This small molecule binds to this protein.
Small molecule (SMILES): O=C(N[C@@H](C(=O)O)c1ccccc1)c1cccc2c1-c1ccccc1C2=O

Sequence of chain 1.A:
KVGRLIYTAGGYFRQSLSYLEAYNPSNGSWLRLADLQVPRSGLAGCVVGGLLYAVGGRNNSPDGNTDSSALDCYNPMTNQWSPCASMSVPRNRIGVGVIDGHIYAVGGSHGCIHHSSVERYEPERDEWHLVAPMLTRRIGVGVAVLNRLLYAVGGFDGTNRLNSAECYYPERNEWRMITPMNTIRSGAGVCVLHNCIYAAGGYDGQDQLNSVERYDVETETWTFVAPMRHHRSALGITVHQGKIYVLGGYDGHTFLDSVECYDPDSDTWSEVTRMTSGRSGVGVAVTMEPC

Binding-site contacts:
Ligand atom C9 contacts residue GLY189 of chain 1.A at 3.5 Å.
Ligand atom C21 contacts residue PHE257 of chain 1.A at 3.6 Å (hydrophobic).
Ligand atom C11 contacts residue DMS1 of chain 1.K at 4.0 Å.
Ligand atom C3 contacts residue TYR252 of chain 1.A at 3.7 Å (hydrophobic).
Ligand atom C18 contacts residue SER235 of chain 1.A at 3.8 Å.
Ligand atom O3 contacts residue ARG163 of chain 1.A at 3.1 Å (salt-bridge).
Ligand atom C1 contacts residue TYR252 of chain 1.A at 3.4 Å (hydrophobic).
Ligand atom O1 contacts residue TYR252 of chain 1.A at 3.5 Å.
Ligand atom C11 contacts residue ARG95 of chain 1.A at 3.2 Å.
Ligand atom C2 contacts residue TYR252 of chain 1.A at 3.4 Å (hydrophobic).
Ligand atom O2 contacts residue TYR205 of chain 1.A at 4.0 Å.
Ligand atom C22 contacts residue TYR252 of chain 1.A at 3.5 Å (hydrophobic).
Ligand atom C20 contacts residue PHE257 of chain 1.A at 3.7 Å (hydrophobic).
Ligand atom C13 contacts residue TYR205 of chain 1.A at 3.5 Å (hydrophobic).
Ligand atom C20 contacts residue SER282 of chain 1.A at 3.6 Å.
Ligand atom O2 contacts residue ARG163 of chain 1.A at 3.0 Å (salt-bridge).
Ligand atom C14 contacts residue TYR205 of chain 1.A at 3.8 Å (hydrophobic).
Ligand atom C6 contacts residue TYR205 of chain 1.A at 3.8 Å (hydrophobic).
Ligand atom C10 contacts residue DMS1 of chain 1.K at 3.9 Å.
Ligand atom C5 contacts residue GLN210 of chain 1.A at 3.8 Å.
Ligand atom C21 contacts residue TYR252 of chain 1.A at 3.8 Å (hydrophobic).
Ligand atom C19 contacts residue TYR252 of chain 1.A at 3.9 Å (hydrophobic).
Ligand atom O4 contacts residue TYR205 of chain 1.A at 3.5 Å.
Ligand atom C8 contacts residue SER188 of chain 1.A at 3.8 Å.
Ligand atom C17 contacts residue TYR252 of chain 1.A at 3.5 Å (hydrophobic).
Ligand atom O4 contacts residue GLN210 of chain 1.A at 3.3 Å (h-bond).
Ligand atom C14 contacts residue GLN210 of chain 1.A at 3.5 Å.
Ligand atom C13 contacts residue ARG163 of chain 1.A at 3.7 Å.
Ligand atom C12 contacts residue ARG95 of chain 1.A at 3.5 Å.
Ligand atom O3 contacts residue TYR205 of chain 1.A at 3.5 Å.
Ligand atom C10 contacts residue ARG95 of chain 1.A at 3.4 Å.
Ligand atom C5 contacts residue TYR205 of chain 1.A at 3.9 Å (hydrophobic).
Ligand atom C20 contacts residue TYR252 of chain 1.A at 3.9 Å (hydrophobic).
Ligand atom O3 contacts residue SER188 of chain 1.A at 3.1 Å (h-bond).
Ligand atom C16 contacts residue TYR252 of chain 1.A at 3.9 Å (hydrophobic).
Ligand atom O4 contacts residue SER235 of chain 1.A at 2.7 Å (h-bond).
Ligand atom C4 contacts residue GLN210 of chain 1.A at 3.5 Å.
Ligand atom C8 contacts residue GLY189 of chain 1.A at 3.7 Å.
Ligand atom C10 contacts residue ALA236 of chain 1.A at 4.0 Å (hydrophobic).
Ligand atom C5 contacts residue SER235 of chain 1.A at 3.8 Å.